Binding-site contacts:
Ligand atom C25 contacts residue GLN332 of chain 1.A at 3.0 Å.
Ligand atom N1 contacts residue PHE386 of chain 1.A at 3.8 Å.
Ligand atom C10 contacts residue LEU535 of chain 1.B at 3.5 Å (hydrophobic).
Ligand atom O contacts residue THR564 of chain 1.B at 3.7 Å.
Ligand atom C8 contacts residue TYR334 of chain 1.A at 3.7 Å (hydrophobic).
Ligand atom N contacts residue PHE386 of chain 1.A at 3.5 Å.
Ligand atom N2 contacts residue PHE386 of chain 1.A at 3.3 Å.
Ligand atom C6 contacts residue PHE329 of chain 1.A at 3.6 Å (hydrophobic).
Ligand atom F contacts residue THR510 of chain 1.B at 2.8 Å.
Ligand atom C1 contacts residue PHE386 of chain 1.A at 3.4 Å (hydrophobic).
Ligand atom N5 contacts residue LYS388 of chain 1.A at 3.2 Å.
Ligand atom C20 contacts residue TYR334 of chain 1.A at 3.6 Å (hydrophobic).
Ligand atom C17 contacts residue THR510 of chain 1.B at 3.4 Å.
Ligand atom N3 contacts residue PHE386 of chain 1.A at 3.4 Å.
Ligand atom C contacts residue ASP533 of chain 1.B at 3.5 Å.
Ligand atom C2 contacts residue ILE563 of chain 1.B at 3.7 Å (hydrophobic).
Ligand atom C13 contacts residue VAL333 of chain 1.A at 3.8 Å (hydrophobic).
Ligand atom C3 contacts residue PHE386 of chain 1.A at 3.8 Å (hydrophobic).
Ligand atom C4 contacts residue PHE386 of chain 1.A at 3.4 Å (hydrophobic).
Ligand atom C15 contacts residue THR510 of chain 1.B at 3.2 Å.
Ligand atom C18 contacts residue LYS410 of chain 1.A at 3.7 Å.
Ligand atom C9 contacts residue LEU535 of chain 1.B at 3.6 Å (hydrophobic).
Ligand atom C2 contacts residue PHE386 of chain 1.A at 3.6 Å (hydrophobic).
Ligand atom N5 contacts residue TYR334 of chain 1.A at 2.9 Å (h-bond).
Ligand atom N1 contacts residue THR564 of chain 1.B at 3.1 Å (h-bond).
Ligand atom C9 contacts residue TYR334 of chain 1.A at 3.4 Å (hydrophobic).
Ligand atom C16 contacts residue TYR334 of chain 1.A at 3.1 Å (hydrophobic).
Ligand atom C2 contacts residue ASP533 of chain 1.B at 3.7 Å.
Ligand atom N4 contacts residue ASP533 of chain 1.B at 2.5 Å (salt-bridge).
Ligand atom C7 contacts residue PHE386 of chain 1.A at 3.6 Å (hydrophobic).
Ligand atom C16 contacts residue LYS410 of chain 1.A at 3.8 Å.
Ligand atom N5 contacts residue LYS410 of chain 1.A at 3.7 Å.
Ligand atom N4 contacts residue THR564 of chain 1.B at 3.2 Å (h-bond).
Ligand atom C17 contacts residue LYS410 of chain 1.A at 3.8 Å.
Ligand atom C contacts residue PHE386 of chain 1.A at 3.3 Å (hydrophobic).
Ligand atom C18 contacts residue LYS388 of chain 1.A at 3.2 Å.
Ligand atom C5 contacts residue GLY562 of chain 1.B at 3.1 Å.
Ligand atom C12 contacts residue VAL359 of chain 1.A at 3.8 Å (hydrophobic).
Ligand atom N4 contacts residue ILE563 of chain 1.B at 3.2 Å.
Ligand atom N2 contacts residue ASP533 of chain 1.B at 2.7 Å (salt-bridge).

The small molecule below binds the protein below.
Small molecule (SMILES): CCOc1nc(N)c2nc(-c3cncc(F)c3)n(Cc3ccc(CN4C[C@@H]5C[C@H]4CN5C)cc3)c2n1

Sequence of chain 1.B:
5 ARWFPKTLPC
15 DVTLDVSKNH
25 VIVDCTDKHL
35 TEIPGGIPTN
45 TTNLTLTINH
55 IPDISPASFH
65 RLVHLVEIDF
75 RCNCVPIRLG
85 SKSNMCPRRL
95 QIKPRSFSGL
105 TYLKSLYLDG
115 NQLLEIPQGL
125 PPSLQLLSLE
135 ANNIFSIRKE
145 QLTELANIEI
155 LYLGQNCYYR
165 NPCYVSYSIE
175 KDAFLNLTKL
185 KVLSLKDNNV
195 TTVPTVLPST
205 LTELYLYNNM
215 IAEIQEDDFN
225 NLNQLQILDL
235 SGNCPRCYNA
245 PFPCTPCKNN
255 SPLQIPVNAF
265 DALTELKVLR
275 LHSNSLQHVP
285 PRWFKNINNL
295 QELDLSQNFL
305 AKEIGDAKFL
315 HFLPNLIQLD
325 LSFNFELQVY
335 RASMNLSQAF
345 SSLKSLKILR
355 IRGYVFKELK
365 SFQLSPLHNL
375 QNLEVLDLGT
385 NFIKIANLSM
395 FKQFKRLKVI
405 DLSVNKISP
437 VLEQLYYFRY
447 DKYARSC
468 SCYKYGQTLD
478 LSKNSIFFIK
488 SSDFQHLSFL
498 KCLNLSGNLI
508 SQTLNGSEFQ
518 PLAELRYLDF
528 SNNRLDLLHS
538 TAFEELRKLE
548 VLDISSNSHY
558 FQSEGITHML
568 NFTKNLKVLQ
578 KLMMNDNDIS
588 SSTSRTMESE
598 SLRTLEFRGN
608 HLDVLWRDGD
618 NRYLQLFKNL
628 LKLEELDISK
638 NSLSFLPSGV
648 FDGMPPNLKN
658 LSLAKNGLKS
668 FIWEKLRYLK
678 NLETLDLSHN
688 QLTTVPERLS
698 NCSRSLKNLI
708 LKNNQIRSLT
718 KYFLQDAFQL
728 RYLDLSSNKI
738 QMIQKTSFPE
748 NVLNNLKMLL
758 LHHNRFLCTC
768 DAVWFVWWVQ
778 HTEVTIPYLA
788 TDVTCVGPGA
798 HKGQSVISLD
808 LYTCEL

Sequence of chain 1.A:
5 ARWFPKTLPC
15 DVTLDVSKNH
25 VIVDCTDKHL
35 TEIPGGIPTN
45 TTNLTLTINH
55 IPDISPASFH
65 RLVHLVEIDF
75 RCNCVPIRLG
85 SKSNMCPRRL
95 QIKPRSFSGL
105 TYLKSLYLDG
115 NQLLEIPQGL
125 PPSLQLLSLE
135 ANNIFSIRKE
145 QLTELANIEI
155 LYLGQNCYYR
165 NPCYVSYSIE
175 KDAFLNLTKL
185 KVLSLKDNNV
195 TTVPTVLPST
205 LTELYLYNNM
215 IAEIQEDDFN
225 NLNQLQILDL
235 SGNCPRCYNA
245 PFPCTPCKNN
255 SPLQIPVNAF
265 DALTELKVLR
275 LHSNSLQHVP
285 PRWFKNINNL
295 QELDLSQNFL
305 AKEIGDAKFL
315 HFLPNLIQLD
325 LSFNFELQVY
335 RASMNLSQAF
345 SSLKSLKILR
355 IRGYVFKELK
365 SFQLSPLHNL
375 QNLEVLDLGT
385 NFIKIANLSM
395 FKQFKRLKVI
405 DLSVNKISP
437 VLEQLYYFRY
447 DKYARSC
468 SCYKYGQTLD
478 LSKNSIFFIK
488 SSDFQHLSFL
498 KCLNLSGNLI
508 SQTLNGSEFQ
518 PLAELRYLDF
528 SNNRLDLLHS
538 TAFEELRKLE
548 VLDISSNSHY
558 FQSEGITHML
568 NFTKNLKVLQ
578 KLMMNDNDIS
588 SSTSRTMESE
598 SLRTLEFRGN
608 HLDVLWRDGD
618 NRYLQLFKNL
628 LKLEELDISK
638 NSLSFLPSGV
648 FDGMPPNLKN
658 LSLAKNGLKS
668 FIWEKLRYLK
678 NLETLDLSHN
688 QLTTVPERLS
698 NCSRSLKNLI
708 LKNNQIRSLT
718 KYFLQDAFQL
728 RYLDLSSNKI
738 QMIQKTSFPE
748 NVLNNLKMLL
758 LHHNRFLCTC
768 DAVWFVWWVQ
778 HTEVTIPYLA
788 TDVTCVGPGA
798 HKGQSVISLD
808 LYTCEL